Binding-site contacts:
Ligand atom C5 contacts residue GLN69 of chain 1.A at 3.6 Å.
Ligand atom O5 contacts residue ARG138 of chain 1.A at 3.1 Å (salt-bridge).
Ligand atom C6 contacts residue GLU137 of chain 1.A at 3.6 Å.
Ligand atom C6 contacts residue GLU45 of chain 1.A at 3.5 Å.
Ligand atom O7 contacts residue ARG138 of chain 1.A at 2.8 Å (salt-bridge).
Ligand atom C8 contacts residue GLN106 of chain 1.A at 3.6 Å.
Ligand atom O4 contacts residue THR71 of chain 1.A at 3.5 Å.
Ligand atom C7 contacts residue GLN69 of chain 1.A at 3.8 Å.
Ligand atom O4 contacts residue GLU137 of chain 1.A at 3.9 Å.
Ligand atom O3 contacts residue ARG138 of chain 1.A at 3.1 Å (salt-bridge).
Ligand atom C1 contacts residue ARG138 of chain 1.A at 3.5 Å.
Ligand atom C8 contacts residue GLN69 of chain 1.A at 3.7 Å.
Ligand atom O6 contacts residue PRO139 of chain 1.A at 3.6 Å.
Ligand atom C8 contacts residue VAL68 of chain 1.A at 3.6 Å (hydrophobic).
Ligand atom O5 contacts residue GLU45 of chain 1.A at 3.5 Å (salt-bridge).
Ligand atom O6 contacts residue GLU45 of chain 1.A at 2.8 Å (salt-bridge).
Ligand atom C2 contacts residue ARG138 of chain 1.A at 3.9 Å.
Ligand atom C2 contacts residue GLU137 of chain 1.A at 3.5 Å.
Ligand atom O1 contacts residue GLN54 of chain 1.A at 3.5 Å (h-bond).
Ligand atom N2 contacts residue GLU137 of chain 1.A at 2.9 Å (salt-bridge).
Ligand atom O7 contacts residue GLN106 of chain 1.A at 3.7 Å.
Ligand atom C1 contacts residue GLU137 of chain 1.A at 3.2 Å.
Ligand atom O7 contacts residue TRP70 of chain 1.A at 3.6 Å.
Ligand atom O7 contacts residue THR71 of chain 1.A at 3.0 Å (h-bond).
Ligand atom C3 contacts residue GLN106 of chain 1.A at 3.7 Å.
Ligand atom C6 contacts residue VAL68 of chain 1.A at 3.8 Å (hydrophobic).
Ligand atom O6 contacts residue GLU137 of chain 1.A at 3.3 Å (salt-bridge).
Ligand atom O7 contacts residue GLN69 of chain 1.A at 3.8 Å.
Ligand atom C7 contacts residue GLN106 of chain 1.A at 3.3 Å.
Ligand atom C5 contacts residue ARG138 of chain 1.A at 3.4 Å.
Ligand atom N2 contacts residue GLN106 of chain 1.A at 3.4 Å (h-bond).
Ligand atom O7 contacts residue ALA140 of chain 1.A at 3.0 Å (h-bond).
Ligand atom C6 contacts residue GLN69 of chain 1.A at 3.5 Å.
Ligand atom O3 contacts residue GLN106 of chain 1.A at 3.0 Å (h-bond).
Ligand atom C5 contacts residue THR71 of chain 1.A at 3.5 Å.
Ligand atom O4 contacts residue ARG138 of chain 1.A at 3.2 Å (salt-bridge).
Ligand atom C8 contacts residue TYR136 of chain 1.A at 3.9 Å (hydrophobic).
Ligand atom C8 contacts residue GLU137 of chain 1.A at 3.6 Å.
Ligand atom C3 contacts residue GLU137 of chain 1.A at 3.8 Å.
Ligand atom C3 contacts residue ARG138 of chain 1.A at 3.5 Å.

The protein below binds the small molecule below.
Small molecule (SMILES): CC(=O)N[C@@H]1[C@@H](O)[C@H](O[C@@H]2O[C@H](CO)[C@@H](O[C@@H]3O[C@H](CO)[C@@H](O)[C@H](O)[C@H]3NC(C)=O)[C@H](O)[C@H]2NC(C)=O)[C@@H](CO)O[C@H]1O

Sequence of chain 1.A:
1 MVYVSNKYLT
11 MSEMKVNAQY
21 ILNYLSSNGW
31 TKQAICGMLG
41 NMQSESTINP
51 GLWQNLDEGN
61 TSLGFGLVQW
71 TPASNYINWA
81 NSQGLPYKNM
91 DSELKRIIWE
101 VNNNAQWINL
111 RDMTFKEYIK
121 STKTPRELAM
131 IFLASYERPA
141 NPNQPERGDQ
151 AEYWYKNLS